Sequence of chain 2.H:
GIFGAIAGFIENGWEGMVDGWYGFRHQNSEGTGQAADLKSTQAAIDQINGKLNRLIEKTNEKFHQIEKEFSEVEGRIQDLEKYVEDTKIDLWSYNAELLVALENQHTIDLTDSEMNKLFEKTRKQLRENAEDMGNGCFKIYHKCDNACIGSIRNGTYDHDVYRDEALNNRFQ

Binding-site contacts:
Ligand atom O7 contacts residue ASN32 of chain 2.G at 3.6 Å (h-bond).
Ligand atom N2 contacts residue ASN32 of chain 2.G at 3.0 Å (h-bond).
Ligand atom C4 contacts residue ASN32 of chain 2.G at 4.2 Å.
Ligand atom C1 contacts residue THR312 of chain 2.G at 3.7 Å.
Ligand atom C5 contacts residue THR312 of chain 2.G at 4.2 Å.
Ligand atom C8 contacts residue THR34 of chain 2.G at 4.0 Å.
Ligand atom C6 contacts residue THR34 of chain 2.G at 4.3 Å.
Ligand atom C6 contacts residue LEU52 of chain 2.H at 4.5 Å (hydrophobic).
Ligand atom C6 contacts residue THR312 of chain 2.G at 4.1 Å.
Ligand atom C3 contacts residue ASN32 of chain 2.G at 3.8 Å.
Ligand atom C2 contacts residue ASN32 of chain 2.G at 2.5 Å.
Ligand atom O5 contacts residue ASN32 of chain 2.G at 2.3 Å (h-bond).
Ligand atom C5 contacts residue ASN32 of chain 2.G at 3.6 Å.
Ligand atom O6 contacts residue THR312 of chain 2.G at 3.6 Å.
Ligand atom C7 contacts residue ASN32 of chain 2.G at 3.5 Å.
Ligand atom C1 contacts residue ASN32 of chain 2.G at 1.4 Å.
Ligand atom O6 contacts residue LEU52 of chain 2.H at 3.6 Å.
Ligand atom O5 contacts residue THR312 of chain 2.G at 3.1 Å (h-bond).

Sequence of chain 2.G:
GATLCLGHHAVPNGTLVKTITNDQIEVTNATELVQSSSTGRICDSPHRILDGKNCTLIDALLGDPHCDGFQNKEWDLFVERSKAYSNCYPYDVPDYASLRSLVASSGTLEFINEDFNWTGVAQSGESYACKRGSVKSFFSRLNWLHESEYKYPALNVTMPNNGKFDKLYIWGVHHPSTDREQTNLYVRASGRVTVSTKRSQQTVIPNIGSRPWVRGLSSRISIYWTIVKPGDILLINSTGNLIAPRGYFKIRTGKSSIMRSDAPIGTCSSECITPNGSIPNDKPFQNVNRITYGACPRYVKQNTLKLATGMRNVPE

This protein binds this small molecule.
Small molecule (SMILES): CC(=O)N[C@H]1[C@H](O[C@H]2[C@H](O)[C@@H](NC(C)=O)CO[C@@H]2CO)O[C@H](CO)[C@@H](O)[C@@H]1O